Sequence of chain 1.A:
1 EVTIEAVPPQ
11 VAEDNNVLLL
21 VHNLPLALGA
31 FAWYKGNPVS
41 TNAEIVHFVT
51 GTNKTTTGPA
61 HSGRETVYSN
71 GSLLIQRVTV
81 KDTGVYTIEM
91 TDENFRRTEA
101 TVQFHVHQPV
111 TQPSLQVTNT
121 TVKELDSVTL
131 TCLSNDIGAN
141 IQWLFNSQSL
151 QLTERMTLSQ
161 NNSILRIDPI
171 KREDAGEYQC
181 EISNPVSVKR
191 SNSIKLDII

Binding-site contacts:
Ligand atom C7 contacts residue ASN70 of chain 1.A at 3.3 Å.
Ligand atom O5 contacts residue ASN70 of chain 1.A at 2.4 Å (h-bond).
Ligand atom C8 contacts residue LEU18 of chain 1.A at 3.9 Å (hydrophobic).
Ligand atom C4 contacts residue ASN70 of chain 1.A at 4.3 Å.
Ligand atom C3 contacts residue ASN70 of chain 1.A at 3.8 Å.
Ligand atom C7 contacts residue LEU18 of chain 1.A at 4.1 Å (hydrophobic).
Ligand atom C2 contacts residue ASN70 of chain 1.A at 2.5 Å.
Ligand atom C3 contacts residue LEU20 of chain 1.A at 3.6 Å (hydrophobic).
Ligand atom C3 contacts residue LEU18 of chain 1.A at 4.3 Å (hydrophobic).
Ligand atom C5 contacts residue TYR68 of chain 1.A at 4.2 Å (hydrophobic).
Ligand atom C8 contacts residue ASN70 of chain 1.A at 3.1 Å.
Ligand atom C8 contacts residue SER72 of chain 1.A at 3.5 Å.
Ligand atom O6 contacts residue TYR68 of chain 1.A at 4.3 Å.
Ligand atom O4 contacts residue LEU18 of chain 1.A at 3.4 Å.
Ligand atom N2 contacts residue ASN70 of chain 1.A at 3.0 Å (h-bond).
Ligand atom C6 contacts residue TYR68 of chain 1.A at 3.9 Å (hydrophobic).
Ligand atom O5 contacts residue SER72 of chain 1.A at 4.5 Å.
Ligand atom N2 contacts residue LEU18 of chain 1.A at 4.4 Å.
Ligand atom C4 contacts residue LEU18 of chain 1.A at 4.1 Å (hydrophobic).
Ligand atom C5 contacts residue LEU18 of chain 1.A at 4.1 Å (hydrophobic).
Ligand atom C5 contacts residue ASN70 of chain 1.A at 3.7 Å.
Ligand atom C8 contacts residue VAL21 of chain 1.A at 3.2 Å (hydrophobic).
Ligand atom C7 contacts residue VAL21 of chain 1.A at 4.5 Å (hydrophobic).
Ligand atom C7 contacts residue LEU20 of chain 1.A at 4.0 Å (hydrophobic).
Ligand atom O7 contacts residue TYR68 of chain 1.A at 4.0 Å.
Ligand atom C1 contacts residue SER72 of chain 1.A at 3.9 Å.
Ligand atom O7 contacts residue LEU74 of chain 1.A at 4.3 Å.
Ligand atom O7 contacts residue ASN70 of chain 1.A at 4.3 Å.
Ligand atom C2 contacts residue LEU20 of chain 1.A at 4.3 Å (hydrophobic).
Ligand atom C8 contacts residue LEU20 of chain 1.A at 3.6 Å (hydrophobic).
Ligand atom C1 contacts residue ASN70 of chain 1.A at 1.4 Å.
Ligand atom O5 contacts residue TYR68 of chain 1.A at 4.3 Å.
Ligand atom N2 contacts residue LEU20 of chain 1.A at 4.3 Å.
Ligand atom O7 contacts residue LEU18 of chain 1.A at 4.3 Å.
Ligand atom O3 contacts residue LEU20 of chain 1.A at 4.0 Å.

This small molecule binds to this protein.
Small molecule (SMILES): CC(=O)N[C@H]1[C@H](O[C@H]2[C@H](O)[C@@H](NC(C)=O)CO[C@@H]2CO)O[C@H](CO)[C@@H](O)[C@@H]1O